Sequence of chain 1.B:
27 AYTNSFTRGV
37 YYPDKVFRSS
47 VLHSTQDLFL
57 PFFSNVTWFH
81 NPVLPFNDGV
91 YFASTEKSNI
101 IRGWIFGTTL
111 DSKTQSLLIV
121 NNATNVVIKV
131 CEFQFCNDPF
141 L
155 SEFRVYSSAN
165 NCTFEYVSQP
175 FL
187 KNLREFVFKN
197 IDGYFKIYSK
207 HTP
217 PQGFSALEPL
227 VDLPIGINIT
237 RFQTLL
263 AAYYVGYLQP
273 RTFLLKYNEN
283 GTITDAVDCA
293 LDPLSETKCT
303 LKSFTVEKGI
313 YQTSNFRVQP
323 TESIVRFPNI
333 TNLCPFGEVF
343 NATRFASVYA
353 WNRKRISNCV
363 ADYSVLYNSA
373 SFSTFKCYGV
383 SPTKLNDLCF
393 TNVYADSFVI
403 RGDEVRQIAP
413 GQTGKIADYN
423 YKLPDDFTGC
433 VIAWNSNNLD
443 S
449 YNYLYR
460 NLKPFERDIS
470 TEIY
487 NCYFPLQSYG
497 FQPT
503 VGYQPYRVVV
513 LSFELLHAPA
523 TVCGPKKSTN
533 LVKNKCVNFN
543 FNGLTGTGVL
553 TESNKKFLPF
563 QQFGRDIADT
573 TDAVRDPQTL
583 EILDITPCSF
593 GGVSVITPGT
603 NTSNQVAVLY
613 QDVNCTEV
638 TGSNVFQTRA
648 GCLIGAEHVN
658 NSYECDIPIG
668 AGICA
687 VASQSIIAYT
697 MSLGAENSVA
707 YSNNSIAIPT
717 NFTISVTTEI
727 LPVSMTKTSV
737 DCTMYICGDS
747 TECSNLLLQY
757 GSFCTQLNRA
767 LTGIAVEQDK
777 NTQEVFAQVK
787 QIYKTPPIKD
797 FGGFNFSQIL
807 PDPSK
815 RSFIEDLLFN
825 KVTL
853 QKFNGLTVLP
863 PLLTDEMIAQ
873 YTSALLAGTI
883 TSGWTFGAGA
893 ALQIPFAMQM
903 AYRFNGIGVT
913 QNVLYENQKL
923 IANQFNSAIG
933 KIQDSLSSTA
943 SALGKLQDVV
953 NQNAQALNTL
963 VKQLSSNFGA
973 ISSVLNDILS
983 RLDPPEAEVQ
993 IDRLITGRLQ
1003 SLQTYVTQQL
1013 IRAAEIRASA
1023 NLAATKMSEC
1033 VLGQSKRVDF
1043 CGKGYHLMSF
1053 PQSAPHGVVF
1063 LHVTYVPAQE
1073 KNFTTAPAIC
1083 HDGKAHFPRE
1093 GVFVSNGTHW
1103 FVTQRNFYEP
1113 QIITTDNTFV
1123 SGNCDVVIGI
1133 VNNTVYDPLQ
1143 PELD

Binding-site contacts:
Ligand atom C7 contacts residue LEU922 of chain 1.B at 3.9 Å (hydrophobic).
Ligand atom C8 contacts residue LEU922 of chain 1.B at 4.3 Å (hydrophobic).
Ligand atom O5 contacts residue ASN717 of chain 1.B at 2.3 Å (h-bond).
Ligand atom C1 contacts residue GLN1071 of chain 1.B at 4.0 Å.
Ligand atom C2 contacts residue ASN717 of chain 1.B at 2.4 Å.
Ligand atom C6 contacts residue LEU922 of chain 1.B at 4.1 Å (hydrophobic).
Ligand atom C6 contacts residue GLN926 of chain 1.B at 4.1 Å.
Ligand atom C2 contacts residue GLN1071 of chain 1.B at 4.2 Å.
Ligand atom C5 contacts residue ASN717 of chain 1.B at 3.6 Å.
Ligand atom O7 contacts residue LEU922 of chain 1.B at 3.3 Å.
Ligand atom C3 contacts residue ASN717 of chain 1.B at 3.7 Å.
Ligand atom C7 contacts residue ASN717 of chain 1.B at 3.4 Å.
Ligand atom N2 contacts residue ASN717 of chain 1.B at 2.8 Å (h-bond).
Ligand atom O4 contacts residue LEU922 of chain 1.B at 4.4 Å.
Ligand atom C4 contacts residue ASN717 of chain 1.B at 4.2 Å.
Ligand atom C5 contacts residue LEU922 of chain 1.B at 4.2 Å (hydrophobic).
Ligand atom C1 contacts residue ASN717 of chain 1.B at 1.4 Å.
Ligand atom N2 contacts residue GLN1071 of chain 1.B at 4.2 Å.
Ligand atom O7 contacts residue ASN717 of chain 1.B at 3.7 Å.

A protein and the small-molecule ligand that binds it are described below.
Small molecule (SMILES): CC(=O)N[C@H]1[C@H](O[C@H]2[C@H](O)[C@@H](NC(C)=O)CO[C@@H]2CO)O[C@H](CO)[C@@H](O)[C@@H]1O